Sequence of chain 1.D:
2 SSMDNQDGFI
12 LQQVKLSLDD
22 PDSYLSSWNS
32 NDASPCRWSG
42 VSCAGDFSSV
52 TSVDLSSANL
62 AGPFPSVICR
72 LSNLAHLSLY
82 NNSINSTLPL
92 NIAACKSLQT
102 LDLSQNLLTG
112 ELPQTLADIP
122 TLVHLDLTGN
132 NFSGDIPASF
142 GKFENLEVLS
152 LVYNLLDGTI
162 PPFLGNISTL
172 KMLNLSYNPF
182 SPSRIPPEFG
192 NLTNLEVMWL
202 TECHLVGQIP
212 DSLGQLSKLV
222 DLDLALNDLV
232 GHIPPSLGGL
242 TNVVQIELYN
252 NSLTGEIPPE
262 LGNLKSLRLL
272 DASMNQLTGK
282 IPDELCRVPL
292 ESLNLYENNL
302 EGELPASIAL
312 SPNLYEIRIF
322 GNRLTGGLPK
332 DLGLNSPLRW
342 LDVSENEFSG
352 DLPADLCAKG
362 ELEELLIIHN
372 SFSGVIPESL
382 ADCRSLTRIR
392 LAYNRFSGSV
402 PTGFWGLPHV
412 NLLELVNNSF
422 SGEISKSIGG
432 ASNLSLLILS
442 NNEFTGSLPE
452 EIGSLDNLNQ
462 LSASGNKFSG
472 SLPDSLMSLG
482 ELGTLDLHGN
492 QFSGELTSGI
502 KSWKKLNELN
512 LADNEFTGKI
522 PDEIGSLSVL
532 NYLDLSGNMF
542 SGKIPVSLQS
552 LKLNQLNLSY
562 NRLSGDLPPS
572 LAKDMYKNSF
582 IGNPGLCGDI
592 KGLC

This small molecule binds to this protein.
Small molecule (SMILES): CC(=O)N[C@H]1[C@H](O[C@H]2[C@H](O)[C@@H](NC(C)=O)CO[C@@H]2CO)O[C@H](CO)[C@@H](O)[C@@H]1O

Sequence of chain 1.F:
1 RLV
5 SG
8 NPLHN

Binding-site contacts:
Ligand atom C2 contacts residue ASN251 of chain 1.D at 2.4 Å.
Ligand atom O5 contacts residue NA1 of chain 1.YA at 3.0 Å (h-bond).
Ligand atom C5 contacts residue ASN251 of chain 1.D at 3.6 Å.
Ligand atom C8 contacts residue MET275 of chain 1.D at 3.6 Å (hydrophobic).
Ligand atom N2 contacts residue ASN251 of chain 1.D at 3.0 Å (h-bond).
Ligand atom C2 contacts residue LEU227 of chain 1.D at 4.5 Å (hydrophobic).
Ligand atom C1 contacts residue NA1 of chain 1.YA at 4.0 Å.
Ligand atom C1 contacts residue ASN251 of chain 1.D at 1.4 Å.
Ligand atom C4 contacts residue ASN251 of chain 1.D at 4.2 Å.
Ligand atom O5 contacts residue ASN251 of chain 1.D at 2.3 Å (h-bond).
Ligand atom C5 contacts residue NA1 of chain 1.YA at 4.0 Å.
Ligand atom C1 contacts residue LEU227 of chain 1.D at 4.5 Å (hydrophobic).
Ligand atom O6 contacts residue ASN251 of chain 1.D at 4.4 Å.
Ligand atom C6 contacts residue NA1 of chain 1.YA at 3.6 Å.
Ligand atom O6 contacts residue ASP229 of chain 1.D at 3.9 Å.
Ligand atom O7 contacts residue LEU227 of chain 1.D at 3.2 Å.
Ligand atom C7 contacts residue MET275 of chain 1.D at 4.1 Å (hydrophobic).
Ligand atom C8 contacts residue ASN8 of chain 1.F at 4.0 Å.
Ligand atom C8 contacts residue ASN251 of chain 1.D at 4.4 Å.
Ligand atom C7 contacts residue LEU227 of chain 1.D at 4.3 Å (hydrophobic).
Ligand atom O7 contacts residue ASN251 of chain 1.D at 2.8 Å (h-bond).
Ligand atom C8 contacts residue LEU10 of chain 1.F at 3.7 Å (hydrophobic).
Ligand atom C7 contacts residue ASN251 of chain 1.D at 3.1 Å.
Ligand atom O6 contacts residue NA1 of chain 1.YA at 2.4 Å (h-bond).
Ligand atom O7 contacts residue MET275 of chain 1.D at 4.4 Å.
Ligand atom O7 contacts residue ASN8 of chain 1.F at 4.3 Å.
Ligand atom C3 contacts residue ASN251 of chain 1.D at 3.8 Å.